Binding-site contacts:
Ligand atom C5 contacts residue TYR46 of chain 1.A at 3.4 Å (hydrophobic).
Ligand atom O5 contacts residue TYR46 of chain 1.A at 3.5 Å (h-bond).
Ligand atom C3 contacts residue ASN59 of chain 1.A at 3.9 Å.
Ligand atom C8 contacts residue GLU58 of chain 1.A at 3.5 Å.
Ligand atom C1 contacts residue GLU58 of chain 1.A at 4.0 Å.
Ligand atom O6 contacts residue PRO31 of chain 1.A at 4.4 Å.
Ligand atom O6 contacts residue TYR46 of chain 1.A at 4.4 Å.
Ligand atom O5 contacts residue ASN59 of chain 1.A at 2.4 Å (h-bond).
Ligand atom C4 contacts residue ASN59 of chain 1.A at 4.3 Å.
Ligand atom N2 contacts residue ASN59 of chain 1.A at 3.0 Å (h-bond).
Ligand atom C2 contacts residue ASN59 of chain 1.A at 2.5 Å.
Ligand atom C3 contacts residue GLU58 of chain 1.A at 4.1 Å.
Ligand atom C7 contacts residue ASN59 of chain 1.A at 3.6 Å.
Ligand atom N2 contacts residue GLU58 of chain 1.A at 2.9 Å (salt-bridge).
Ligand atom C1 contacts residue TYR46 of chain 1.A at 3.4 Å (hydrophobic).
Ligand atom C1 contacts residue ASN59 of chain 1.A at 1.4 Å.
Ligand atom C5 contacts residue ASN59 of chain 1.A at 3.6 Å.
Ligand atom C6 contacts residue TYR46 of chain 1.A at 3.6 Å (hydrophobic).
Ligand atom C7 contacts residue GLU58 of chain 1.A at 3.7 Å.
Ligand atom O7 contacts residue ASN59 of chain 1.A at 3.7 Å.
Ligand atom C2 contacts residue GLU58 of chain 1.A at 3.9 Å.

Sequence of chain 1.A:
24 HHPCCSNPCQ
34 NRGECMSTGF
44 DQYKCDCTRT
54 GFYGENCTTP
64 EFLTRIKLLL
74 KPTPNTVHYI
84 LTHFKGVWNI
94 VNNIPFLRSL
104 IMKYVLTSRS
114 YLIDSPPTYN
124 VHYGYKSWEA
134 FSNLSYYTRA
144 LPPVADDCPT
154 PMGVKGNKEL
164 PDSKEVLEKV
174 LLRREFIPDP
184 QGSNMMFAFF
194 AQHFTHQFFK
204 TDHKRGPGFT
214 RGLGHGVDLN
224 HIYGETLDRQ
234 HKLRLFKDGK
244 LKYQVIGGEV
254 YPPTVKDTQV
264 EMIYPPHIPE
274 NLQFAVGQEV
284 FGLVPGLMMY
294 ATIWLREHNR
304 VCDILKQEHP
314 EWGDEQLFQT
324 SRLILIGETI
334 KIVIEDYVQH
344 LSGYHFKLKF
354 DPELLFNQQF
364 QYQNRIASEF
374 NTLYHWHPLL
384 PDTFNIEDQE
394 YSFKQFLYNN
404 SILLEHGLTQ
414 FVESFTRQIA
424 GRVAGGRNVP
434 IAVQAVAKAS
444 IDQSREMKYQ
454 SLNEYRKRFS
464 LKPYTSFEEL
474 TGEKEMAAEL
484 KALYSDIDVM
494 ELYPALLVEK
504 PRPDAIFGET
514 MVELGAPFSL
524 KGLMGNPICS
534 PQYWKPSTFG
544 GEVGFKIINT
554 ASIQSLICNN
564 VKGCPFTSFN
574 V

A small-molecule ligand and the protein it binds are described below.
Small molecule (SMILES): CC(=O)N[C@H]1[C@H](O[C@H]2[C@H](O)[C@@H](NC(C)=O)CO[C@@H]2CO)O[C@H](CO)[C@@H](O)[C@@H]1O